Binding-site contacts:
Ligand atom O3 contacts residue SER53 of chain 1.A at 4.5 Å.
Ligand atom C8 contacts residue ASN25 of chain 1.A at 3.8 Å.
Ligand atom C4 contacts residue ASN25 of chain 1.A at 4.4 Å.
Ligand atom O7 contacts residue PHE24 of chain 1.A at 4.2 Å.
Ligand atom O7 contacts residue LEU50 of chain 1.A at 4.2 Å.
Ligand atom O7 contacts residue GLY21 of chain 1.A at 4.4 Å.
Ligand atom C7 contacts residue GLY21 of chain 1.A at 4.2 Å.
Ligand atom C1 contacts residue ASN25 of chain 1.A at 1.6 Å.
Ligand atom C3 contacts residue ASN25 of chain 1.A at 3.9 Å.
Ligand atom C2 contacts residue ASN25 of chain 1.A at 2.6 Å.
Ligand atom O5 contacts residue ASN25 of chain 1.A at 2.3 Å (h-bond).
Ligand atom C7 contacts residue ASN25 of chain 1.A at 3.8 Å.
Ligand atom N2 contacts residue ASN25 of chain 1.A at 3.2 Å (h-bond).
Ligand atom C5 contacts residue ASN25 of chain 1.A at 3.7 Å.
Ligand atom C8 contacts residue GLY21 of chain 1.A at 3.2 Å.

Sequence of chain 1.A:
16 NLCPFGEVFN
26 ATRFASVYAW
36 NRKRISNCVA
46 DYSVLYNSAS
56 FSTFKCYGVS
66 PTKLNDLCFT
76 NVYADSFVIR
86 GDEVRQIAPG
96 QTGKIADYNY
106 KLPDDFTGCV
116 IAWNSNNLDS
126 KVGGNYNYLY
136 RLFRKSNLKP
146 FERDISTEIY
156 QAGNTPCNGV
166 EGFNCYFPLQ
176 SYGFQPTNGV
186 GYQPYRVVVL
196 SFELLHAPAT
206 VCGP

This protein binds this small molecule.
Small molecule (SMILES): CC(=O)N[C@@H]1[C@@H](O)[C@H](O)[C@@H](CO)O[C@H]1O